Sequence of chain 1.A:
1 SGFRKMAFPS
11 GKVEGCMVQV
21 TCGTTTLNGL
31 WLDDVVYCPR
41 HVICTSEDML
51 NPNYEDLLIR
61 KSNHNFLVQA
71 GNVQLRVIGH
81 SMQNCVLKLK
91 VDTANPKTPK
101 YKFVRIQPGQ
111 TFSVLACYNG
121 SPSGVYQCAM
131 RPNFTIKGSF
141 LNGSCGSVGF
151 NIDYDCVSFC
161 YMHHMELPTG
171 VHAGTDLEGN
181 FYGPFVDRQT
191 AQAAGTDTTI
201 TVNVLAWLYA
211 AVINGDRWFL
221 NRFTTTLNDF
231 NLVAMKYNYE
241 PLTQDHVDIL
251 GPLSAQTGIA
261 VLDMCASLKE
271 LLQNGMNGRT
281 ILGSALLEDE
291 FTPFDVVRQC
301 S

Binding-site contacts:
Ligand atom BR1 contacts residue MET49 of chain 1.A at 3.9 Å.
Ligand atom N3 contacts residue HIS41 of chain 1.A at 3.8 Å.
Ligand atom C11 contacts residue HIS41 of chain 1.A at 4.0 Å.
Ligand atom N4 contacts residue GLN189 of chain 1.A at 4.2 Å.
Ligand atom BR12 contacts residue ASP187 of chain 1.A at 4.2 Å.
Ligand atom BR1 contacts residue GLN189 of chain 1.A at 4.2 Å.
Ligand atom N10 contacts residue GLN189 of chain 1.A at 4.1 Å.
Ligand atom N3 contacts residue MET49 of chain 1.A at 3.6 Å.
Ligand atom C11 contacts residue GLN189 of chain 1.A at 3.9 Å.
Ligand atom C2 contacts residue MET49 of chain 1.A at 4.5 Å (hydrophobic).
Ligand atom N4 contacts residue MET49 of chain 1.A at 3.9 Å.
Ligand atom C2 contacts residue HIS41 of chain 1.A at 3.8 Å.
Ligand atom C5 contacts residue HIS41 of chain 1.A at 3.8 Å.
Ligand atom C7 contacts residue MET49 of chain 1.A at 4.2 Å (hydrophobic).
Ligand atom BR1 contacts residue ASP187 of chain 1.A at 3.4 Å.
Ligand atom BR1 contacts residue HIS41 of chain 1.A at 4.1 Å.
Ligand atom BR1 contacts residue ARG188 of chain 1.A at 4.0 Å.
Ligand atom N3 contacts residue GLN189 of chain 1.A at 4.4 Å.
Ligand atom BR12 contacts residue GLN189 of chain 1.A at 3.7 Å.
Ligand atom BR1 contacts residue CYS44 of chain 1.A at 4.2 Å.
Ligand atom N10 contacts residue HIS164 of chain 1.A at 4.4 Å.
Ligand atom C6 contacts residue HIS41 of chain 1.A at 4.4 Å.
Ligand atom C7 contacts residue GLN189 of chain 1.A at 4.1 Å.
Ligand atom BR12 contacts residue MET165 of chain 1.A at 3.6 Å.
Ligand atom C9 contacts residue MET49 of chain 1.A at 4.1 Å (hydrophobic).
Ligand atom N10 contacts residue HIS41 of chain 1.A at 3.9 Å.
Ligand atom O8 contacts residue GLN189 of chain 1.A at 3.4 Å (h-bond).
Ligand atom C5 contacts residue MET49 of chain 1.A at 3.8 Å (hydrophobic).
Ligand atom BR12 contacts residue ARG188 of chain 1.A at 4.3 Å.
Ligand atom BR1 contacts residue TYR54 of chain 1.A at 3.6 Å.
Ligand atom C2 contacts residue GLN189 of chain 1.A at 4.1 Å.
Ligand atom N4 contacts residue HIS41 of chain 1.A at 3.6 Å.

This protein binds this small molecule.
Small molecule (SMILES): CC(=O)CCn1nc(Br)c(Br)n1